The protein below binds the small molecule below.
Small molecule (SMILES): CN1CC(c2ccccc2)N=C1CCc1nc2c(c(=O)[nH]1)CNN2C

Sequence of chain 1.C:
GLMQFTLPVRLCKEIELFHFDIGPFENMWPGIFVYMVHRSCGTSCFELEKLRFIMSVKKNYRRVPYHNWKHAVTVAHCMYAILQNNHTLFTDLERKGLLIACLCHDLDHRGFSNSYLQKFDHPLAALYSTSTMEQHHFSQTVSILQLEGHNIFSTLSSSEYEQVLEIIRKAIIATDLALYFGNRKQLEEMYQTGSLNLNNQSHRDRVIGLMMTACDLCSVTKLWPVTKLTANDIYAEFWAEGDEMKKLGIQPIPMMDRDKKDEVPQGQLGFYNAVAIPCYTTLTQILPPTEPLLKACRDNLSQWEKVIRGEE

Binding-site contacts:
Ligand atom C20 contacts residue PHE283 of chain 1.C at 3.7 Å (hydrophobic).
Ligand atom C3 contacts residue PRO266 of chain 1.C at 3.6 Å (hydrophobic).
Ligand atom C4 contacts residue PRO266 of chain 1.C at 3.9 Å (hydrophobic).
Ligand atom N17 contacts residue PHE250 of chain 1.C at 3.8 Å.
Ligand atom C10 contacts residue GLY279 of chain 1.C at 3.5 Å.
Ligand atom C5 contacts residue VAL276 of chain 1.C at 3.8 Å (hydrophobic).
Ligand atom C6 contacts residue TYR247 of chain 1.C at 3.5 Å (hydrophobic).
Ligand atom N9 contacts residue MET267 of chain 1.C at 3.8 Å.
Ligand atom C3 contacts residue GLU275 of chain 1.C at 3.8 Å.
Ligand atom N9 contacts residue GLY279 of chain 1.C at 3.4 Å (h-bond).
Ligand atom N11 contacts residue TYR247 of chain 1.C at 2.9 Å (h-bond).
Ligand atom N16 contacts residue GLN280 of chain 1.C at 3.4 Å (h-bond).
Ligand atom N11 contacts residue GLY279 of chain 1.C at 3.4 Å (h-bond).
Ligand atom N24 contacts residue ILE246 of chain 1.C at 3.4 Å.
Ligand atom C8 contacts residue GLY279 of chain 1.C at 3.0 Å.
Ligand atom C15 contacts residue PHE250 of chain 1.C at 3.8 Å (hydrophobic).
Ligand atom N17 contacts residue PHE283 of chain 1.C at 3.7 Å.
Ligand atom C6 contacts residue MET267 of chain 1.C at 3.5 Å (hydrophobic).
Ligand atom C3 contacts residue MET267 of chain 1.C at 3.7 Å (hydrophobic).
Ligand atom C1 contacts residue GLY279 of chain 1.C at 3.5 Å.
Ligand atom N23 contacts residue SER231 of chain 1.C at 3.6 Å.
Ligand atom C25 contacts residue GLN280 of chain 1.C at 3.1 Å.
Ligand atom C10 contacts residue MET267 of chain 1.C at 3.5 Å (hydrophobic).
Ligand atom C14 contacts residue TYR247 of chain 1.C at 3.8 Å (hydrophobic).
Ligand atom C7 contacts residue GLY279 of chain 1.C at 3.2 Å.
Ligand atom N23 contacts residue ILE246 of chain 1.C at 3.3 Å.
Ligand atom C2 contacts residue MET267 of chain 1.C at 3.8 Å (hydrophobic).
Ligand atom C14 contacts residue PHE250 of chain 1.C at 3.8 Å (hydrophobic).
Ligand atom C18 contacts residue PHE283 of chain 1.C at 3.7 Å (hydrophobic).
Ligand atom C25 contacts residue ILE246 of chain 1.C at 3.6 Å (hydrophobic).
Ligand atom C12 contacts residue PHE283 of chain 1.C at 3.7 Å (hydrophobic).
Ligand atom C21 contacts residue PHE283 of chain 1.C at 3.7 Å (hydrophobic).
Ligand atom C4 contacts residue MET267 of chain 1.C at 3.8 Å (hydrophobic).
Ligand atom C4 contacts residue GLU275 of chain 1.C at 3.7 Å.
Ligand atom C12 contacts residue MET267 of chain 1.C at 3.7 Å (hydrophobic).
Ligand atom C1 contacts residue MET267 of chain 1.C at 3.6 Å (hydrophobic).
Ligand atom C14 contacts residue GLN280 of chain 1.C at 3.2 Å.
Ligand atom C2 contacts residue GLY279 of chain 1.C at 3.8 Å.
Ligand atom C5 contacts residue MET267 of chain 1.C at 3.6 Å (hydrophobic).
Ligand atom N11 contacts residue MET267 of chain 1.C at 3.7 Å.